Sequence of chain 1.I:
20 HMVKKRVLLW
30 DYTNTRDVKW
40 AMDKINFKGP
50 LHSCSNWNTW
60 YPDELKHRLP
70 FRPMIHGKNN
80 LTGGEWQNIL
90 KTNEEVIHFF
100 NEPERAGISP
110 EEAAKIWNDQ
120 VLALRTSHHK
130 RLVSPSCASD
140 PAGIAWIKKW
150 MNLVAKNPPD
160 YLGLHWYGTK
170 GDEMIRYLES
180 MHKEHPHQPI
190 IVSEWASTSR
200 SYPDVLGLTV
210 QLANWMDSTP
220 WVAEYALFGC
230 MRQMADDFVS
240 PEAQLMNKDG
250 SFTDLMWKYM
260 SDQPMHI

The protein below binds the small molecule below.
Small molecule (SMILES): OC[C@H]1O[C@@H](O[C@@H]2[C@@H](O)[C@H](O)O[C@H](CO)[C@H]2O)[C@H](O)[C@@H](O)[C@@H]1O

Binding-site contacts:
Ligand atom C3 contacts residue LEU207 of chain 1.I at 4.5 Å (hydrophobic).
Ligand atom C6 contacts residue PRO202 of chain 1.I at 4.4 Å (hydrophobic).
Ligand atom O3 contacts residue LYS169 of chain 1.I at 3.7 Å.
Ligand atom O4 contacts residue GLY170 of chain 1.I at 3.5 Å (h-bond).
Ligand atom O4 contacts residue GLY206 of chain 1.I at 3.5 Å.
Ligand atom C4 contacts residue GLY170 of chain 1.I at 4.2 Å.
Ligand atom C2 contacts residue GLY206 of chain 1.I at 4.3 Å.
Ligand atom C3 contacts residue THR168 of chain 1.I at 4.1 Å.
Ligand atom O2 contacts residue THR168 of chain 1.I at 4.0 Å.
Ligand atom C1 contacts residue ASP203 of chain 1.I at 4.0 Å.
Ligand atom C2 contacts residue ASP203 of chain 1.I at 3.5 Å.
Ligand atom O3 contacts residue GLY170 of chain 1.I at 3.1 Å (h-bond).
Ligand atom O3 contacts residue GLY206 of chain 1.I at 4.1 Å.
Ligand atom C2 contacts residue LEU207 of chain 1.I at 4.0 Å (hydrophobic).
Ligand atom O5 contacts residue GLY206 of chain 1.I at 4.0 Å.
Ligand atom O2 contacts residue ASP203 of chain 1.I at 2.7 Å (salt-bridge).
Ligand atom O4 contacts residue GLN210 of chain 1.I at 2.6 Å (h-bond).
Ligand atom C6 contacts residue GLY206 of chain 1.I at 4.2 Å.
Ligand atom O4 contacts residue ILE266 of chain 1.I at 4.5 Å.
Ligand atom C5 contacts residue GLN210 of chain 1.I at 4.0 Å.
Ligand atom C4 contacts residue PRO202 of chain 1.I at 3.7 Å (hydrophobic).
Ligand atom O5 contacts residue LEU207 of chain 1.I at 4.4 Å.
Ligand atom C5 contacts residue GLY206 of chain 1.I at 4.5 Å.
Ligand atom C3 contacts residue PRO202 of chain 1.I at 4.5 Å (hydrophobic).
Ligand atom O3 contacts residue PRO202 of chain 1.I at 4.0 Å.
Ligand atom C4 contacts residue GLN210 of chain 1.I at 3.3 Å.
Ligand atom O4 contacts residue ASP171 of chain 1.I at 3.5 Å (salt-bridge).
Ligand atom O4 contacts residue PRO202 of chain 1.I at 4.0 Å.
Ligand atom C6 contacts residue GLN210 of chain 1.I at 3.5 Å.
Ligand atom O3 contacts residue ASP203 of chain 1.I at 3.4 Å (salt-bridge).
Ligand atom C3 contacts residue ASP203 of chain 1.I at 4.0 Å.
Ligand atom C4 contacts residue GLY206 of chain 1.I at 4.4 Å.
Ligand atom C1 contacts residue GLY206 of chain 1.I at 4.4 Å.
Ligand atom C3 contacts residue GLY170 of chain 1.I at 4.1 Å.
Ligand atom O3 contacts residue THR168 of chain 1.I at 2.9 Å (h-bond).
Ligand atom O3 contacts residue LEU207 of chain 1.I at 3.7 Å.
Ligand atom C4 contacts residue LEU207 of chain 1.I at 4.3 Å (hydrophobic).
Ligand atom O6 contacts residue GLY206 of chain 1.I at 4.5 Å.